Sequence of chain 1.C:
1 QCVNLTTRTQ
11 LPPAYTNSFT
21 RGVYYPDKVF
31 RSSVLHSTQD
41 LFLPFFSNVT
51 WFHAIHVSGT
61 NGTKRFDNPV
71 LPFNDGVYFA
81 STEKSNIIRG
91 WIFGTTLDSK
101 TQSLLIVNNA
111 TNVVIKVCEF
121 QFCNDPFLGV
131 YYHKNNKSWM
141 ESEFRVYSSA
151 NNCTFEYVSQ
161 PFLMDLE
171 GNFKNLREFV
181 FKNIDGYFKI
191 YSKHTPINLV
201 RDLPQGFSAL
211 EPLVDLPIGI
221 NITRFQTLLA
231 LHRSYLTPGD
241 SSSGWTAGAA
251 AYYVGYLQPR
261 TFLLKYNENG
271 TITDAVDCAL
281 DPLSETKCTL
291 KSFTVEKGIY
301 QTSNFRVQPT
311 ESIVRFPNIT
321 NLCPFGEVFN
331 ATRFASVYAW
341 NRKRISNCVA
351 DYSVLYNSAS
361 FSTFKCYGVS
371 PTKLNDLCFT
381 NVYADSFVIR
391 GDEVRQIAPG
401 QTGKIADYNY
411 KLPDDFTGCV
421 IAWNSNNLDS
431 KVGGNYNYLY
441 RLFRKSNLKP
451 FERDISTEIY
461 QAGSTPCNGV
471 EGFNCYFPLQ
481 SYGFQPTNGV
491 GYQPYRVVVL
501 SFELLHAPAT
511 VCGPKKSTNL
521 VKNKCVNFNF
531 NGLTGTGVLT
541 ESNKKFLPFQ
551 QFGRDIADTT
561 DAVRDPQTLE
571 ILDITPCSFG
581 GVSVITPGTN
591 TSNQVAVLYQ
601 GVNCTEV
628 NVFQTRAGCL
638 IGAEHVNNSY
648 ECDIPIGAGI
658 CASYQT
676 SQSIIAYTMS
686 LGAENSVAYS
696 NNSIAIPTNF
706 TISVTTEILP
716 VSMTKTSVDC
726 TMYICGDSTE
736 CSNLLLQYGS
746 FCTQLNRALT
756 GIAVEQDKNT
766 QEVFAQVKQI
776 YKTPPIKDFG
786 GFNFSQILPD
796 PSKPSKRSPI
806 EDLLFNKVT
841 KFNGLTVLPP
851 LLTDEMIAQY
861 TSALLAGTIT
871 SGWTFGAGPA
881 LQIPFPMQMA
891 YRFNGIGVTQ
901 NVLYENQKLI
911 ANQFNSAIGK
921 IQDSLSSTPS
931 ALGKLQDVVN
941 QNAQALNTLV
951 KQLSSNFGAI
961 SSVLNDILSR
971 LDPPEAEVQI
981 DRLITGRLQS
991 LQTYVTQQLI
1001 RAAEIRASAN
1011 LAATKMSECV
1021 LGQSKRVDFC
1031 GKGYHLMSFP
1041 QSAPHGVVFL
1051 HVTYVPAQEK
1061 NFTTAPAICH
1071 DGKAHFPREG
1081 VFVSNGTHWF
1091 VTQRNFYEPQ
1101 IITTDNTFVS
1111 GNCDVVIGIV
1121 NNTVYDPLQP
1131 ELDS

Sequence of chain 1.E:
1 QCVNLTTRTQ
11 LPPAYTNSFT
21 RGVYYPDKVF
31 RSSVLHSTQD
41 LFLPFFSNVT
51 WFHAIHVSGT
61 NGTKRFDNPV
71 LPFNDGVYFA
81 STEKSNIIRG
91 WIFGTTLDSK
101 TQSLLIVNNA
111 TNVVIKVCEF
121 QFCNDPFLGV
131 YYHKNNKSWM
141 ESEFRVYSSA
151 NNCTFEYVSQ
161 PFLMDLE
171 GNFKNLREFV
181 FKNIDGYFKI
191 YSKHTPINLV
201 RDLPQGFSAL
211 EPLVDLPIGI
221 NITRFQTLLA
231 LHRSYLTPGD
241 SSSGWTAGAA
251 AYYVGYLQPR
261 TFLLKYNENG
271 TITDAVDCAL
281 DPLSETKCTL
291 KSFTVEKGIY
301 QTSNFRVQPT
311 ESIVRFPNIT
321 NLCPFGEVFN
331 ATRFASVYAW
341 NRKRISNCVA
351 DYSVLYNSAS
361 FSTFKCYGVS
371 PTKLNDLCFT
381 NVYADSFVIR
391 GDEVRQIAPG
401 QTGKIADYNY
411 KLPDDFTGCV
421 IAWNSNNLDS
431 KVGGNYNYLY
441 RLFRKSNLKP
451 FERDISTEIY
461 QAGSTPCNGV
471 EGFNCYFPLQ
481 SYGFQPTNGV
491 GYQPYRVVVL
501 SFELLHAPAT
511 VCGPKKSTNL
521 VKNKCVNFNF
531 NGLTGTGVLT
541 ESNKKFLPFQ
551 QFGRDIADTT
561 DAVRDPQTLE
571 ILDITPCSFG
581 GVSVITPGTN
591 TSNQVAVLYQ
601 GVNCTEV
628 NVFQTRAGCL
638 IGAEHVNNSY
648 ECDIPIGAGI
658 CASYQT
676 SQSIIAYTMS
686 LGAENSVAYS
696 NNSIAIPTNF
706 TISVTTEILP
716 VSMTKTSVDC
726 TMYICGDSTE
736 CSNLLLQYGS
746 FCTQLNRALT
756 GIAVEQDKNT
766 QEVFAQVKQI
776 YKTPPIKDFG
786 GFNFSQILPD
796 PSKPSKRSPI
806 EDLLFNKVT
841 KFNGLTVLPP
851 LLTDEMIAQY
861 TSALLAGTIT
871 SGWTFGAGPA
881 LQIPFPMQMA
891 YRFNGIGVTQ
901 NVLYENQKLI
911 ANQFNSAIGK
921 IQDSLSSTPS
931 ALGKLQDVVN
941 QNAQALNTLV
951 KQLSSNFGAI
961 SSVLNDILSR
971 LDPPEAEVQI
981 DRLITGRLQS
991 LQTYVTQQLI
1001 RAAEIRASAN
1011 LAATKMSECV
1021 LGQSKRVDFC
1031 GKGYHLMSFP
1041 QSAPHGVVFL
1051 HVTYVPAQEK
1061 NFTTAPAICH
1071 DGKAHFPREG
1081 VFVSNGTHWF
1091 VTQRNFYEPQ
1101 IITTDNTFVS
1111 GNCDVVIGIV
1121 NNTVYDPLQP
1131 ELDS

This small molecule binds to this protein.
Small molecule (SMILES): CC(=O)N[C@@H]1[C@@H](O)[C@H](O)[C@@H](CO)O[C@H]1O

Binding-site contacts:
Ligand atom C3 contacts residue ASN696 of chain 1.C at 3.8 Å.
Ligand atom O5 contacts residue ASN696 of chain 1.C at 2.4 Å (h-bond).
Ligand atom C4 contacts residue ASN696 of chain 1.C at 4.2 Å.
Ligand atom C1 contacts residue ASN696 of chain 1.C at 1.4 Å.
Ligand atom C8 contacts residue ASN696 of chain 1.C at 4.3 Å.
Ligand atom C2 contacts residue ASN696 of chain 1.C at 2.4 Å.
Ligand atom C8 contacts residue ILE1117 of chain 1.C at 4.2 Å (hydrophobic).
Ligand atom N2 contacts residue ASN696 of chain 1.C at 2.9 Å (h-bond).
Ligand atom O7 contacts residue ASN696 of chain 1.C at 3.1 Å (h-bond).
Ligand atom C8 contacts residue GLY1118 of chain 1.C at 3.6 Å.
Ligand atom O5 contacts residue ASP783 of chain 1.E at 4.2 Å.
Ligand atom C5 contacts residue ASN696 of chain 1.C at 3.7 Å.
Ligand atom C7 contacts residue ASN696 of chain 1.C at 3.1 Å.